Binding-site contacts:
Ligand atom C contacts residue ARG322 of chain 1.A at 3.8 Å.
Ligand atom C6 contacts residue ARG322 of chain 1.A at 3.6 Å.
Ligand atom C4 contacts residue ARG317 of chain 1.A at 4.3 Å.
Ligand atom C5 contacts residue SER318 of chain 1.A at 3.3 Å.
Ligand atom C5 contacts residue ARG317 of chain 1.A at 3.8 Å.
Ligand atom N contacts residue ARG317 of chain 1.A at 4.0 Å.
Ligand atom C5 contacts residue ARG322 of chain 1.A at 3.7 Å.
Ligand atom O contacts residue ARG322 of chain 1.A at 3.9 Å.
Ligand atom N1 contacts residue ARG322 of chain 1.A at 3.6 Å.
Ligand atom O2 contacts residue ILE319 of chain 1.A at 4.4 Å.
Ligand atom O1 contacts residue ARG317 of chain 1.A at 2.7 Å (salt-bridge).
Ligand atom C3 contacts residue ARG322 of chain 1.A at 4.2 Å.
Ligand atom N contacts residue ARG322 of chain 1.A at 3.5 Å (salt-bridge).
Ligand atom C7 contacts residue ARG322 of chain 1.A at 3.8 Å.
Ligand atom C2 contacts residue ARG322 of chain 1.A at 3.6 Å.
Ligand atom O2 contacts residue ARG322 of chain 1.A at 3.0 Å (salt-bridge).
Ligand atom O2 contacts residue SER318 of chain 1.A at 3.2 Å (h-bond).
Ligand atom O1 contacts residue SER318 of chain 1.A at 2.6 Å (h-bond).
Ligand atom C8 contacts residue ARG322 of chain 1.A at 4.3 Å.
Ligand atom C11 contacts residue ARG322 of chain 1.A at 3.9 Å.
Ligand atom C9 contacts residue ARG322 of chain 1.A at 4.2 Å.
Ligand atom C7 contacts residue ARG317 of chain 1.A at 4.2 Å.
Ligand atom O1 contacts residue ARG322 of chain 1.A at 4.0 Å.
Ligand atom C10 contacts residue ARG322 of chain 1.A at 4.1 Å.
Ligand atom C1 contacts residue ARG322 of chain 1.A at 3.5 Å.

This protein binds this small molecule.
Small molecule (SMILES): COc1nc2ccccc2nc1CCC(=O)O

Sequence of chain 1.A:
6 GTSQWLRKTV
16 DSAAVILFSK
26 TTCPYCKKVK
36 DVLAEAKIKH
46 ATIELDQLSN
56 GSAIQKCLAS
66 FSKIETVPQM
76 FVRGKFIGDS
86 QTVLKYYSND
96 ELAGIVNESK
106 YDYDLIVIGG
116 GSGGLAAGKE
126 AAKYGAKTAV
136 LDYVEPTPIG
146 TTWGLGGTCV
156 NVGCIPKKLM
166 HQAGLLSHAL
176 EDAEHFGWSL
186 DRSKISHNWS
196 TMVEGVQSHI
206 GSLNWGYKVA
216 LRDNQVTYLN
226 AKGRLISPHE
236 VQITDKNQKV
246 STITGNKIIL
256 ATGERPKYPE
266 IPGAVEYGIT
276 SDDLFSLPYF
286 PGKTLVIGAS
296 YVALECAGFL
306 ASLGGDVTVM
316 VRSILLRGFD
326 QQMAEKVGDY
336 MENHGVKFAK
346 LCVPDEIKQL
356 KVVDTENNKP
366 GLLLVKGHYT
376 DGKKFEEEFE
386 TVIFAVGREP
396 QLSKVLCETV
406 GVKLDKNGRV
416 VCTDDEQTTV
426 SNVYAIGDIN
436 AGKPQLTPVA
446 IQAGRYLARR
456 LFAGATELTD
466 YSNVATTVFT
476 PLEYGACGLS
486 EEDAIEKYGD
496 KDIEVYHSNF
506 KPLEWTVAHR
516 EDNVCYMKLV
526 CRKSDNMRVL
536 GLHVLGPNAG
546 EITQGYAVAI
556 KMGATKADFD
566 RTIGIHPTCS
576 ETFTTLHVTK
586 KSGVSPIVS